Sequence of chain 1.E:
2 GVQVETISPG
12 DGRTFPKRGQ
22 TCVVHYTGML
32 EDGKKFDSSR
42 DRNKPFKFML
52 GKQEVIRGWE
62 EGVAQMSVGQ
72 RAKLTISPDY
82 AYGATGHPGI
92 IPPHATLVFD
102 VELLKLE

This protein binds this small molecule.
Small molecule (SMILES): CO[C@H]1C[C@@H]2CC[C@@H](C)[C@@](O)(O2)C(=O)C(=O)N2CCCC[C@H]2C(=O)O[C@H]([C@H](C)C[C@@H]2CC[C@@H](O)[C@H](OC)C2)C[C@@H](OC)[C@H](C)/C=C(\C)[C@@H](O)[C@@H](OC)C(=O)[C@H](C)C[C@H](C)/C=C/C=C/C=C/1C

Binding-site contacts:
Ligand atom C49 contacts residue TRP84 of chain 1.F at 3.5 Å (hydrophobic).
Ligand atom O39 contacts residue GLU55 of chain 1.E at 3.9 Å.
Ligand atom C21 contacts residue GLU55 of chain 1.E at 3.9 Å.
Ligand atom C76 contacts residue HIS88 of chain 1.E at 3.9 Å.
Ligand atom O33 contacts residue GLU55 of chain 1.E at 2.9 Å (salt-bridge).
Ligand atom O63 contacts residue PHE100 of chain 1.E at 3.8 Å.
Ligand atom C12 contacts residue GLU55 of chain 1.E at 3.7 Å.
Ligand atom O63 contacts residue ASP38 of chain 1.E at 3.0 Å (salt-bridge).
Ligand atom C50 contacts residue TYR88 of chain 1.F at 3.8 Å (hydrophobic).
Ligand atom C81 contacts residue PHE47 of chain 1.E at 3.3 Å (hydrophobic).
Ligand atom C60 contacts residue ASP38 of chain 1.E at 3.8 Å.
Ligand atom O65 contacts residue PHE100 of chain 1.E at 3.5 Å.
Ligand atom C49 contacts residue PHE22 of chain 1.F at 3.9 Å (hydrophobic).
Ligand atom C75 contacts residue ILE91 of chain 1.E at 3.6 Å (hydrophobic).
Ligand atom C70 contacts residue TRP60 of chain 1.E at 3.6 Å (hydrophobic).
Ligand atom C46 contacts residue LEU14 of chain 1.F at 3.5 Å (hydrophobic).
Ligand atom O63 contacts residue PHE37 of chain 1.E at 3.6 Å.
Ligand atom C62 contacts residue ASP38 of chain 1.E at 3.7 Å.
Ligand atom C9 contacts residue GLU55 of chain 1.E at 3.7 Å.
Ligand atom C68 contacts residue TYR27 of chain 1.E at 3.9 Å (hydrophobic).
Ligand atom C8 contacts residue PHE22 of chain 1.F at 3.9 Å (hydrophobic).
Ligand atom C77 contacts residue PHE22 of chain 1.F at 3.8 Å (hydrophobic).
Ligand atom C69 contacts residue TRP60 of chain 1.E at 3.8 Å (hydrophobic).
Ligand atom C37 contacts residue SER18 of chain 1.F at 3.4 Å.
Ligand atom C75 contacts residue ILE92 of chain 1.E at 3.7 Å (hydrophobic).
Ligand atom C51 contacts residue TRP84 of chain 1.F at 3.9 Å (hydrophobic).
Ligand atom C68 contacts residue PHE47 of chain 1.E at 3.9 Å (hydrophobic).
Ligand atom C79 contacts residue THR81 of chain 1.F at 3.5 Å.
Ligand atom C44 contacts residue PHE91 of chain 1.F at 3.9 Å (hydrophobic).
Ligand atom O1 contacts residue ILE57 of chain 1.E at 3.1 Å (h-bond).
Ligand atom C30 contacts residue PHE22 of chain 1.F at 3.4 Å (hydrophobic).
Ligand atom C46 contacts residue PHE91 of chain 1.F at 3.7 Å (hydrophobic).
Ligand atom O65 contacts residue TYR83 of chain 1.E at 3.1 Å (h-bond).
Ligand atom C64 contacts residue PHE100 of chain 1.E at 3.9 Å (hydrophobic).
Ligand atom C50 contacts residue TRP84 of chain 1.F at 3.7 Å (hydrophobic).
Ligand atom O61 contacts residue ASP38 of chain 1.E at 3.1 Å (salt-bridge).
Ligand atom O1 contacts residue VAL56 of chain 1.E at 3.6 Å.
Ligand atom C42 contacts residue PHE91 of chain 1.F at 3.8 Å (hydrophobic).
Ligand atom C8 contacts residue TYR83 of chain 1.E at 3.8 Å (hydrophobic).
Ligand atom C48 contacts residue TYR88 of chain 1.F at 3.9 Å (hydrophobic).

Sequence of chain 1.F:
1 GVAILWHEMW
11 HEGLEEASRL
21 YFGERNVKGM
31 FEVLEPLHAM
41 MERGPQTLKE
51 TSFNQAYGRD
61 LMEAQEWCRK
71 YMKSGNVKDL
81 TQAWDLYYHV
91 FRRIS